Binding-site contacts:
Ligand atom O6 contacts residue ASN18 of chain 1.A at 4.2 Å.
Ligand atom N2 contacts residue ASN18 of chain 1.A at 3.5 Å (h-bond).
Ligand atom C6 contacts residue ASN18 of chain 1.A at 4.1 Å.
Ligand atom C5 contacts residue ASN18 of chain 1.A at 3.2 Å.
Ligand atom C4 contacts residue ASN18 of chain 1.A at 4.1 Å.
Ligand atom O5 contacts residue THR25 of chain 1.A at 4.5 Å.
Ligand atom C1 contacts residue ASN18 of chain 1.A at 1.4 Å.
Ligand atom C8 contacts residue ASN18 of chain 1.A at 4.0 Å.
Ligand atom C7 contacts residue ASN18 of chain 1.A at 4.1 Å.
Ligand atom O7 contacts residue ILE5 of chain 1.A at 4.0 Å.
Ligand atom O6 contacts residue THR25 of chain 1.A at 3.6 Å (h-bond).
Ligand atom N2 contacts residue ILE5 of chain 1.A at 4.2 Å.
Ligand atom C2 contacts residue ASN18 of chain 1.A at 2.9 Å.
Ligand atom C3 contacts residue ASN18 of chain 1.A at 4.0 Å.
Ligand atom C1 contacts residue ILE5 of chain 1.A at 4.4 Å (hydrophobic).
Ligand atom C7 contacts residue ILE5 of chain 1.A at 4.1 Å (hydrophobic).
Ligand atom O5 contacts residue ASN18 of chain 1.A at 1.9 Å (h-bond).

The small molecule below binds the protein below.
Small molecule (SMILES): CC(=O)N[C@@H]1[C@@H](O)[C@H](O)[C@@H](CO)O[C@H]1O

Sequence of chain 1.A:
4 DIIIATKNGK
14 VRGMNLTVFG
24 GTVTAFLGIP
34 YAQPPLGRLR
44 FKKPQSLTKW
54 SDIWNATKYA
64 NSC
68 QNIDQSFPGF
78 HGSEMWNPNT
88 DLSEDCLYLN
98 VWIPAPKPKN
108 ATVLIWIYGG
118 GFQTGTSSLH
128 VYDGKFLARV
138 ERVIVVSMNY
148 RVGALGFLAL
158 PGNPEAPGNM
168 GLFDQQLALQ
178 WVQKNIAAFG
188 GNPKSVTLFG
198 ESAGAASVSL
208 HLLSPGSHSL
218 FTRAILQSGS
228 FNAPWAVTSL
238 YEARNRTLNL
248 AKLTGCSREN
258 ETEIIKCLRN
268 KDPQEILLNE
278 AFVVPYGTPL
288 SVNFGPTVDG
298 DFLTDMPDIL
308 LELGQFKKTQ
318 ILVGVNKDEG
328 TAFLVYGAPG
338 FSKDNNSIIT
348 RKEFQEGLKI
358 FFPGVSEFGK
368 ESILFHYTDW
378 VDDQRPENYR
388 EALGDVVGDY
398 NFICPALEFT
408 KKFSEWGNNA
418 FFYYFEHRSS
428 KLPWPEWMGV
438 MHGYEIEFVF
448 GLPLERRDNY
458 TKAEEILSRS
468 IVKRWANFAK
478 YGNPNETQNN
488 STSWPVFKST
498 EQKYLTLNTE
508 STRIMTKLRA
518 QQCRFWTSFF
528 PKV